Binding-site contacts:
Ligand atom OP1 contacts residue ARG67 of chain 1.A at 3.7 Å.
Ligand atom O5' contacts residue GLY65 of chain 1.A at 4.0 Å.
Ligand atom OP2 contacts residue ILE64 of chain 1.A at 3.4 Å (h-bond).
Ligand atom C8 contacts residue ARG34 of chain 1.A at 3.8 Å.
Ligand atom O5' contacts residue TYR38 of chain 1.A at 3.3 Å (h-bond).
Ligand atom P contacts residue NA1 of chain 1.I at 3.5 Å.
Ligand atom OP1 contacts residue MET68 of chain 1.A at 3.1 Å (h-bond).
Ligand atom OP2 contacts residue NA1 of chain 1.I at 3.3 Å (h-bond).
Ligand atom OP2 contacts residue ARG67 of chain 1.A at 3.8 Å.
Ligand atom C5' contacts residue GLY65 of chain 1.A at 3.7 Å.
Ligand atom C4 contacts residue TRP33 of chain 1.A at 3.7 Å (hydrophobic).
Ligand atom P contacts residue GLY63 of chain 1.A at 3.8 Å.
Ligand atom P contacts residue TYR38 of chain 1.A at 3.6 Å.
Ligand atom C5' contacts residue GLY63 of chain 1.A at 3.5 Å.
Ligand atom OP1 contacts residue LYS66 of chain 1.A at 3.7 Å.
Ligand atom C4' contacts residue TYR38 of chain 1.A at 4.0 Å (hydrophobic).
Ligand atom OP1 contacts residue ILE64 of chain 1.A at 3.8 Å.
Ligand atom C6 contacts residue TRP33 of chain 1.A at 3.7 Å (hydrophobic).
Ligand atom OP1 contacts residue GLY65 of chain 1.A at 2.8 Å (h-bond).
Ligand atom OP2 contacts residue ARG34 of chain 1.A at 4.0 Å.
Ligand atom OP1 contacts residue NA1 of chain 1.I at 2.8 Å (h-bond).
Ligand atom OP3 contacts residue LYS71 of chain 1.A at 3.2 Å (salt-bridge).
Ligand atom O4' contacts residue TYR38 of chain 1.A at 3.9 Å.
Ligand atom O4' contacts residue ARG34 of chain 1.A at 3.3 Å.
Ligand atom O6 contacts residue TRP33 of chain 1.A at 3.6 Å.
Ligand atom N9 contacts residue ARG34 of chain 1.A at 3.9 Å.
Ligand atom N1 contacts residue TRP33 of chain 1.A at 3.9 Å.
Ligand atom P contacts residue ILE64 of chain 1.A at 3.9 Å.
Ligand atom N3 contacts residue TRP33 of chain 1.A at 3.5 Å (h-bond).
Ligand atom OP1 contacts residue GLY63 of chain 1.A at 2.9 Å (h-bond).
Ligand atom O3' contacts residue ILE64 of chain 1.A at 3.6 Å.
Ligand atom OP1 contacts residue LYS71 of chain 1.A at 3.6 Å.
Ligand atom N3 contacts residue GLY37 of chain 1.A at 3.7 Å.
Ligand atom O3' contacts residue GLY63 of chain 1.A at 3.4 Å.
Ligand atom OP1 contacts residue TYR26 of chain 1.A at 2.8 Å (h-bond).
Ligand atom C2 contacts residue TRP33 of chain 1.A at 3.5 Å (hydrophobic).
Ligand atom C4' contacts residue GLY63 of chain 1.A at 3.4 Å.
Ligand atom OP1 contacts residue PRO62 of chain 1.A at 3.6 Å.
Ligand atom OP1 contacts residue TYR38 of chain 1.A at 2.8 Å (h-bond).
Ligand atom OP2 contacts residue GLY65 of chain 1.A at 3.6 Å.

Sequence of chain 1.A:
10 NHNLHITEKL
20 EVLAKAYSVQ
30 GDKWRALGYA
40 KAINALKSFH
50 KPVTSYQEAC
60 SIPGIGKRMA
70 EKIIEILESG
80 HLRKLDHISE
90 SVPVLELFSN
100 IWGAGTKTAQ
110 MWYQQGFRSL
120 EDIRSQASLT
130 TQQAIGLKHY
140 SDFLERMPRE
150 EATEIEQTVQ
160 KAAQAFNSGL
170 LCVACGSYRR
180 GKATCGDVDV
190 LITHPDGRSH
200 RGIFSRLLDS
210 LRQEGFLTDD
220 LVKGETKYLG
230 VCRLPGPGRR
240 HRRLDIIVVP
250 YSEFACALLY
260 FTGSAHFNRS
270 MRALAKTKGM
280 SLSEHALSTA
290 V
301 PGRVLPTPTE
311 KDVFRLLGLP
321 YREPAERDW

This protein binds this small molecule.
Small molecule (SMILES): Nc1ccn([C@H]2C[C@H](O[P](=O)(O)OC[C@H]3O[C@@H](n4ccc(N)nc4=O)C[C@@H]3O[P](=O)(O)OC[C@H]3O[C@@H](n4cnc5c(=O)nc(N)[nH]c54)C[C@@H]3O)[C@@H](CO[P](=O)(O)O[C@H]3C[C@H](n4cnc5c(=O)nc(N)[nH]c54)O[C@@H]3COP(=O)(O)O)O2)c(=O)n1